A protein and the small-molecule ligand that binds it are described below.
Small molecule (SMILES): CC(=O)N[C@@H]1[C@@H](O)[C@H](O)[C@@H](CO)O[C@H]1O

Sequence of chain 1.C:
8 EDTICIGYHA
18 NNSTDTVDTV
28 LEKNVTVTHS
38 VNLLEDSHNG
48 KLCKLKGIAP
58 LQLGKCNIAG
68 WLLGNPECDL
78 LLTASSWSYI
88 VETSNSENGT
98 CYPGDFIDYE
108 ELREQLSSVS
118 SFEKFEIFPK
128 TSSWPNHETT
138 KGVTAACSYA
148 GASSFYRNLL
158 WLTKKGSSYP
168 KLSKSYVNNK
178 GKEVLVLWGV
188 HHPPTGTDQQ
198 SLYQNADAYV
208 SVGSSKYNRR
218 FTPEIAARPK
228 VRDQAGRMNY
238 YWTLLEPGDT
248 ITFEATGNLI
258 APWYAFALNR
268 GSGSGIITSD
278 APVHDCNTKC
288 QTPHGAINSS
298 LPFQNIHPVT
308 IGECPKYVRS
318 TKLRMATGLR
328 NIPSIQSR

Binding-site contacts:
Ligand atom C6 contacts residue ASN31 of chain 1.C at 4.2 Å.
Ligand atom C2 contacts residue ASN31 of chain 1.C at 2.5 Å.
Ligand atom N2 contacts residue ASN31 of chain 1.C at 2.8 Å (h-bond).
Ligand atom C3 contacts residue ASN31 of chain 1.C at 3.5 Å.
Ligand atom O7 contacts residue THR33 of chain 1.C at 3.9 Å.
Ligand atom C7 contacts residue THR33 of chain 1.C at 4.0 Å.
Ligand atom C7 contacts residue THR23 of chain 1.C at 4.4 Å.
Ligand atom C8 contacts residue THR33 of chain 1.C at 4.4 Å.
Ligand atom O5 contacts residue ASN31 of chain 1.C at 2.4 Å (h-bond).
Ligand atom C7 contacts residue ASN31 of chain 1.C at 4.0 Å.
Ligand atom O7 contacts residue THR23 of chain 1.C at 3.8 Å.
Ligand atom C1 contacts residue ASN31 of chain 1.C at 1.4 Å.
Ligand atom C4 contacts residue ASN31 of chain 1.C at 3.9 Å.
Ligand atom O6 contacts residue ASN31 of chain 1.C at 4.2 Å.
Ligand atom O7 contacts residue THR21 of chain 1.C at 4.5 Å.
Ligand atom C5 contacts residue ASN31 of chain 1.C at 3.0 Å.
Ligand atom N2 contacts residue THR23 of chain 1.C at 4.3 Å.